Sequence of chain 1.A:
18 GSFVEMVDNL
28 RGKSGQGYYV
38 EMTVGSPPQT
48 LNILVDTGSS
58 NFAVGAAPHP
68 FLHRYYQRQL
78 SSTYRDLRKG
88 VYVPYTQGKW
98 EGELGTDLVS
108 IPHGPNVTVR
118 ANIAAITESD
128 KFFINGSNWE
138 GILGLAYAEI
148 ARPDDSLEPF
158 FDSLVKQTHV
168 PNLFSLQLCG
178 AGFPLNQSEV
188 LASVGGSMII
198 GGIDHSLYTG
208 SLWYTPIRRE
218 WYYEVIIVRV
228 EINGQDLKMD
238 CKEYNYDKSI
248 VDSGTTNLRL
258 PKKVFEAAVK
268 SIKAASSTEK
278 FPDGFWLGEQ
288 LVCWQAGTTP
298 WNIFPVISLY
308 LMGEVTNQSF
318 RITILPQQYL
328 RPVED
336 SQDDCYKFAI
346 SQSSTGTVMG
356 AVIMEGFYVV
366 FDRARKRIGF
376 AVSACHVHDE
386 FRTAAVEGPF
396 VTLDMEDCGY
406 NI

Binding-site contacts:
Ligand atom C3 contacts residue LEU51 of chain 1.A at 3.7 Å (hydrophobic).
Ligand atom N2 contacts residue ASP249 of chain 1.A at 2.8 Å (salt-bridge).
Ligand atom C6 contacts residue ASP249 of chain 1.A at 3.8 Å.
Ligand atom C13 contacts residue SER56 of chain 1.A at 4.0 Å.
Ligand atom C6 contacts residue ASP53 of chain 1.A at 3.5 Å.
Ligand atom S1 contacts residue ARG149 of chain 1.A at 3.3 Å (salt-bridge).
Ligand atom S contacts residue GLY251 of chain 1.A at 3.4 Å (h-bond).
Ligand atom N2 contacts residue ASP53 of chain 1.A at 2.9 Å (salt-bridge).
Ligand atom C17 contacts residue TYR92 of chain 1.A at 3.9 Å (hydrophobic).
Ligand atom C9 contacts residue TYR92 of chain 1.A at 3.7 Å (hydrophobic).
Ligand atom C4 contacts residue TRP136 of chain 1.A at 3.8 Å (hydrophobic).
Ligand atom C15 contacts residue VAL90 of chain 1.A at 3.7 Å (hydrophobic).
Ligand atom C5 contacts residue ASP53 of chain 1.A at 3.6 Å.
Ligand atom N contacts residue ILE131 of chain 1.A at 3.6 Å.
Ligand atom C7 contacts residue ASP249 of chain 1.A at 3.4 Å.
Ligand atom C4 contacts residue LEU51 of chain 1.A at 3.5 Å (hydrophobic).
Ligand atom C14 contacts residue ASN58 of chain 1.A at 3.5 Å.
Ligand atom O contacts residue TYR92 of chain 1.A at 3.8 Å.
Ligand atom N contacts residue LEU51 of chain 1.A at 3.9 Å.
Ligand atom N1 contacts residue ASP53 of chain 1.A at 2.7 Å (salt-bridge).
Ligand atom C11 contacts residue ASP53 of chain 1.A at 3.7 Å.
Ligand atom N5 contacts residue SER56 of chain 1.A at 3.5 Å.
Ligand atom N contacts residue TRP136 of chain 1.A at 3.7 Å.
Ligand atom C7 contacts residue THR252 of chain 1.A at 3.2 Å.
Ligand atom N2 contacts residue GLY55 of chain 1.A at 3.8 Å.
Ligand atom N contacts residue GLN33 of chain 1.A at 3.9 Å.
Ligand atom C2 contacts residue TYR92 of chain 1.A at 3.9 Å (hydrophobic).
Ligand atom C contacts residue ILE139 of chain 1.A at 3.9 Å (hydrophobic).
Ligand atom C14 contacts residue VAL90 of chain 1.A at 3.6 Å (hydrophobic).
Ligand atom C10 contacts residue TYR92 of chain 1.A at 3.8 Å (hydrophobic).
Ligand atom C12 contacts residue SER56 of chain 1.A at 3.8 Å.
Ligand atom C1 contacts residue ILE139 of chain 1.A at 3.6 Å (hydrophobic).
Ligand atom C2 contacts residue ILE139 of chain 1.A at 3.7 Å (hydrophobic).
Ligand atom C13 contacts residue VAL90 of chain 1.A at 3.6 Å (hydrophobic).
Ligand atom F contacts residue ARG149 of chain 1.A at 3.0 Å.
Ligand atom N2 contacts residue GLY251 of chain 1.A at 3.7 Å.
Ligand atom C7 contacts residue GLY251 of chain 1.A at 4.0 Å.
Ligand atom S contacts residue LEU51 of chain 1.A at 3.8 Å.
Ligand atom C1 contacts residue TYR92 of chain 1.A at 3.3 Å (hydrophobic).
Ligand atom F contacts residue ILE147 of chain 1.A at 3.4 Å.

The small molecule below binds the protein below.
Small molecule (SMILES): [H]/N=C1\N[C@@]2(c3ccc(C#N)s3)CN(c3nc(C)c(F)c(SC)n3)C[C@H]2C(=O)N1C